Sequence of chain 1.A:
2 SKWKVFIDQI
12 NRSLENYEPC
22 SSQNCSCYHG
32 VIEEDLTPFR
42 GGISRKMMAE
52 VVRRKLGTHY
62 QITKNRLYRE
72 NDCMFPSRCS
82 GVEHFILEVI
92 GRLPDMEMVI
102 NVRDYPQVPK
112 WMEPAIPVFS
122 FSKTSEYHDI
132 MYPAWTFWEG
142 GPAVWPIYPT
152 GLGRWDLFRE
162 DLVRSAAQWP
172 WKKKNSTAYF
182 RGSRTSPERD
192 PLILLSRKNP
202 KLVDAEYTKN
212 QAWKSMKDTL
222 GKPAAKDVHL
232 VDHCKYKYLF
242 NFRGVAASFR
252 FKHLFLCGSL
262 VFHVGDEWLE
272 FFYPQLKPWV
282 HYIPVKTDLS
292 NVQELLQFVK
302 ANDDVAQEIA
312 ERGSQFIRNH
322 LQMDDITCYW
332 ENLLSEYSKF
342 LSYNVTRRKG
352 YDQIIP

Binding-site contacts:
Ligand atom C5 contacts residue SER23 of chain 1.A at 4.0 Å.
Ligand atom O5 contacts residue ASN25 of chain 1.A at 2.3 Å (h-bond).
Ligand atom C5 contacts residue SER27 of chain 1.A at 4.2 Å.
Ligand atom C7 contacts residue ASN25 of chain 1.A at 3.5 Å.
Ligand atom C6 contacts residue SER23 of chain 1.A at 3.8 Å.
Ligand atom O5 contacts residue SER23 of chain 1.A at 3.2 Å (h-bond).
Ligand atom C1 contacts residue SER23 of chain 1.A at 4.0 Å.
Ligand atom O7 contacts residue ASN25 of chain 1.A at 3.5 Å (h-bond).
Ligand atom C5 contacts residue ASN25 of chain 1.A at 3.6 Å.
Ligand atom C6 contacts residue SER27 of chain 1.A at 4.5 Å.
Ligand atom O6 contacts residue SER23 of chain 1.A at 2.8 Å (h-bond).
Ligand atom C1 contacts residue SER27 of chain 1.A at 4.3 Å.
Ligand atom O5 contacts residue SER27 of chain 1.A at 4.0 Å.
Ligand atom C4 contacts residue ASN25 of chain 1.A at 4.2 Å.
Ligand atom C1 contacts residue ASN25 of chain 1.A at 1.4 Å.
Ligand atom C2 contacts residue ASN25 of chain 1.A at 2.4 Å.
Ligand atom N2 contacts residue ASN25 of chain 1.A at 2.9 Å (h-bond).
Ligand atom C3 contacts residue ASN25 of chain 1.A at 3.8 Å.
Ligand atom O6 contacts residue SER27 of chain 1.A at 3.6 Å (h-bond).

A small-molecule ligand and the protein it binds are described below.
Small molecule (SMILES): CC(=O)N[C@@H]1[C@@H](O)[C@H](O)[C@@H](CO)O[C@H]1O